Binding-site contacts:
Ligand atom CAT contacts residue Y011 of chain 1.P at 3.5 Å.
Ligand atom CAX contacts residue THR190 of chain 1.C at 3.8 Å.
Ligand atom CBF contacts residue Y011 of chain 1.P at 4.5 Å.
Ligand atom CAT contacts residue TRP275 of chain 1.C at 4.3 Å (hydrophobic).
Ligand atom CAA contacts residue ILE205 of chain 1.C at 3.9 Å (hydrophobic).
Ligand atom CAT contacts residue ASN194 of chain 1.C at 4.2 Å.
Ligand atom CAU contacts residue TRP275 of chain 1.C at 3.6 Å (hydrophobic).
Ligand atom CAJ contacts residue MET237 of chain 1.C at 4.0 Å (hydrophobic).
Ligand atom CBA contacts residue PHE233 of chain 1.C at 3.5 Å (hydrophobic).
Ligand atom CAT contacts residue TYR271 of chain 1.C at 4.4 Å (hydrophobic).
Ligand atom CAS contacts residue Y011 of chain 1.P at 4.1 Å.
Ligand atom OAH contacts residue TYR271 of chain 1.C at 2.8 Å (h-bond).
Ligand atom CAU contacts residue Y011 of chain 1.P at 3.8 Å.
Ligand atom CAA contacts residue PHE233 of chain 1.C at 4.2 Å (hydrophobic).
Ligand atom OAH contacts residue ASN194 of chain 1.C at 3.5 Å (h-bond).
Ligand atom CAL contacts residue THR190 of chain 1.C at 4.2 Å.
Ligand atom CAR contacts residue TYR271 of chain 1.C at 3.8 Å (hydrophobic).
Ligand atom CBI contacts residue TRP275 of chain 1.C at 4.5 Å (hydrophobic).
Ligand atom CBH contacts residue ASN194 of chain 1.C at 4.3 Å.
Ligand atom OAF contacts residue THR190 of chain 1.C at 4.3 Å.
Ligand atom CAA contacts residue MET237 of chain 1.C at 3.7 Å (hydrophobic).
Ligand atom CAR contacts residue ASN194 of chain 1.C at 4.1 Å.
Ligand atom CAX contacts residue TYR271 of chain 1.C at 3.4 Å (hydrophobic).
Ligand atom CAB contacts residue PLM1 of chain 1.R at 3.6 Å.
Ligand atom CAD contacts residue TRP275 of chain 1.C at 3.9 Å (hydrophobic).
Ligand atom CAC contacts residue Y011 of chain 1.P at 4.1 Å.
Ligand atom CAE contacts residue LEU197 of chain 1.C at 3.8 Å (hydrophobic).
Ligand atom CAL contacts residue TYR271 of chain 1.C at 3.2 Å (hydrophobic).
Ligand atom CAC contacts residue TYR236 of chain 1.C at 3.3 Å (hydrophobic).
Ligand atom CAD contacts residue ASN194 of chain 1.C at 3.2 Å.
Ligand atom CBC contacts residue Y011 of chain 1.P at 4.3 Å.
Ligand atom OAW contacts residue TYR271 of chain 1.C at 4.0 Å.
Ligand atom OAH contacts residue THR190 of chain 1.C at 3.6 Å.
Ligand atom CAB contacts residue PHE233 of chain 1.C at 3.8 Å (hydrophobic).
Ligand atom CAE contacts residue TRP275 of chain 1.C at 3.7 Å (hydrophobic).
Ligand atom CAR contacts residue Y011 of chain 1.P at 3.7 Å.
Ligand atom CAA contacts residue PLM1 of chain 1.R at 4.2 Å.
Ligand atom CAM contacts residue TYR271 of chain 1.C at 4.5 Å (hydrophobic).
Ligand atom CAC contacts residue TRP275 of chain 1.C at 4.1 Å (hydrophobic).
Ligand atom CAS contacts residue TRP275 of chain 1.C at 3.5 Å (hydrophobic).

Sequence of chain 1.C:
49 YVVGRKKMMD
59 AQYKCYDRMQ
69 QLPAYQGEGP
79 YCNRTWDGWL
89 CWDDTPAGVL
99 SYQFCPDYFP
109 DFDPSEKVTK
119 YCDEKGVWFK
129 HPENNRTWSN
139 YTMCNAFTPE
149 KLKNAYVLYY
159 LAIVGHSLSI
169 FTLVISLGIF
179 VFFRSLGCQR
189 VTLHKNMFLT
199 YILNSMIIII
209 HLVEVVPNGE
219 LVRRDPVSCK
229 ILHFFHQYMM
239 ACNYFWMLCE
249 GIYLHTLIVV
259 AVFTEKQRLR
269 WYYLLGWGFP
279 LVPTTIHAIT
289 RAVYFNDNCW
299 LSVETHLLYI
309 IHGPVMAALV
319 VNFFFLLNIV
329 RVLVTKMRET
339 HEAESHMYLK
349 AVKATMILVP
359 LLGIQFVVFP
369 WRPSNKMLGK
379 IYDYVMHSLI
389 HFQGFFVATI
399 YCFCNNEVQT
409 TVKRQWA

The small molecule below binds the protein below.
Small molecule (SMILES): CC(C)CCC[C@@H](C)[C@H]1CC[C@H]2[C@@H]3CC=C4C[C@@H](OC(=O)CCC(=O)O)CC[C@]4(C)[C@H]3CC[C@]12C